Sequence of chain 1.A:
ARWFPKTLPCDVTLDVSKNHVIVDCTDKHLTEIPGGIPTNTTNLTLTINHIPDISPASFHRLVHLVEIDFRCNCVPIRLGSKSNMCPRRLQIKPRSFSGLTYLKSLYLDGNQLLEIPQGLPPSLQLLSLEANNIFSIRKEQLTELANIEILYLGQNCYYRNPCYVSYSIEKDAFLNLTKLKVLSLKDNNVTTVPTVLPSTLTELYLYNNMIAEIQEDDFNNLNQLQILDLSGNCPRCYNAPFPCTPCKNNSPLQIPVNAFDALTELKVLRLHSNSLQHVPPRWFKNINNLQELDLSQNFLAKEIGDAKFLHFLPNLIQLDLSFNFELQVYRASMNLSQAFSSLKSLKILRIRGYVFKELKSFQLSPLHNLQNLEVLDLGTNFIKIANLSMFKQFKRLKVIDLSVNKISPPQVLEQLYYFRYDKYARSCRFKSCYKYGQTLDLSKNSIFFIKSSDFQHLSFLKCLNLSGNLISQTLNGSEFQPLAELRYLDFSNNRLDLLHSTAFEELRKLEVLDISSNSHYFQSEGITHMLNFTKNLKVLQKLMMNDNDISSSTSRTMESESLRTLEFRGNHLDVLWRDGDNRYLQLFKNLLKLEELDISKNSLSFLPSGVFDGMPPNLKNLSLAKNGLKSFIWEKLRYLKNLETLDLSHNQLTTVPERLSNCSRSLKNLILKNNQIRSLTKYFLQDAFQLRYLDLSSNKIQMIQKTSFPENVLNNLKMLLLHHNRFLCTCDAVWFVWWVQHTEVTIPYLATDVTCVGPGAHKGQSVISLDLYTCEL

The protein below binds the small molecule below.
Small molecule (SMILES): Nc1nc(=O)c2ncn([C@@H]3O[C@H](CO)[C@H]4OP(=O)(O)O[C@H]43)c2[nH]1

Binding-site contacts:
Ligand atom O6 contacts residue TYR242 of chain 1.B at 3.7 Å.
Ligand atom N contacts residue LEU535 of chain 1.A at 3.7 Å.
Ligand atom N4 contacts residue LEU535 of chain 1.A at 3.8 Å.
Ligand atom N1 contacts residue THR510 of chain 1.A at 3.4 Å.
Ligand atom O5 contacts residue GLN332 of chain 1.B at 2.7 Å (h-bond).
Ligand atom O contacts residue THR510 of chain 1.A at 3.4 Å.
Ligand atom O2 contacts residue GLY562 of chain 1.A at 3.8 Å.
Ligand atom O2 contacts residue ILE563 of chain 1.A at 3.7 Å.
Ligand atom O contacts residue LYS410 of chain 1.B at 3.2 Å.
Ligand atom O1 contacts residue PHE386 of chain 1.B at 3.5 Å.
Ligand atom O5 contacts residue LEU331 of chain 1.B at 3.7 Å.
Ligand atom N1 contacts residue PHE386 of chain 1.B at 3.5 Å.
Ligand atom P contacts residue GLN332 of chain 1.B at 3.9 Å.
Ligand atom C3 contacts residue LEU535 of chain 1.A at 3.8 Å (hydrophobic).
Ligand atom C1 contacts residue PHE386 of chain 1.B at 3.8 Å (hydrophobic).
Ligand atom N contacts residue PHE386 of chain 1.B at 3.6 Å.
Ligand atom O2 contacts residue THR564 of chain 1.A at 3.2 Å (h-bond).
Ligand atom N4 contacts residue ILE563 of chain 1.A at 3.4 Å.
Ligand atom C9 contacts residue GLY562 of chain 1.A at 3.4 Å.
Ligand atom C6 contacts residue LEU535 of chain 1.A at 3.9 Å (hydrophobic).
Ligand atom C contacts residue PHE386 of chain 1.B at 3.5 Å (hydrophobic).
Ligand atom C3 contacts residue ASP533 of chain 1.A at 3.5 Å.
Ligand atom N4 contacts residue THR564 of chain 1.A at 3.7 Å.
Ligand atom C9 contacts residue THR564 of chain 1.A at 3.6 Å.
Ligand atom C2 contacts residue PHE386 of chain 1.B at 3.5 Å (hydrophobic).
Ligand atom C4 contacts residue TYR334 of chain 1.B at 3.7 Å (hydrophobic).
Ligand atom C7 contacts residue THR564 of chain 1.A at 3.7 Å.
Ligand atom N4 contacts residue ASP533 of chain 1.A at 2.8 Å (salt-bridge).
Ligand atom C2 contacts residue THR510 of chain 1.A at 3.6 Å.
Ligand atom O contacts residue ASP533 of chain 1.A at 3.5 Å (salt-bridge).
Ligand atom N1 contacts residue ASP533 of chain 1.A at 2.7 Å (salt-bridge).
Ligand atom C1 contacts residue LEU535 of chain 1.A at 3.8 Å (hydrophobic).
Ligand atom O5 contacts residue PHE329 of chain 1.B at 3.6 Å.
Ligand atom N3 contacts residue TYR334 of chain 1.B at 3.4 Å.
Ligand atom O4 contacts residue TYR242 of chain 1.B at 3.2 Å (h-bond).
Ligand atom O6 contacts residue GLN332 of chain 1.B at 3.2 Å (h-bond).
Ligand atom C2 contacts residue ASP533 of chain 1.A at 3.5 Å.
Ligand atom O2 contacts residue PHE386 of chain 1.B at 3.3 Å.
Ligand atom C3 contacts residue PHE386 of chain 1.B at 3.4 Å (hydrophobic).
Ligand atom O4 contacts residue THR564 of chain 1.A at 3.5 Å (h-bond).

Sequence of chain 1.B:
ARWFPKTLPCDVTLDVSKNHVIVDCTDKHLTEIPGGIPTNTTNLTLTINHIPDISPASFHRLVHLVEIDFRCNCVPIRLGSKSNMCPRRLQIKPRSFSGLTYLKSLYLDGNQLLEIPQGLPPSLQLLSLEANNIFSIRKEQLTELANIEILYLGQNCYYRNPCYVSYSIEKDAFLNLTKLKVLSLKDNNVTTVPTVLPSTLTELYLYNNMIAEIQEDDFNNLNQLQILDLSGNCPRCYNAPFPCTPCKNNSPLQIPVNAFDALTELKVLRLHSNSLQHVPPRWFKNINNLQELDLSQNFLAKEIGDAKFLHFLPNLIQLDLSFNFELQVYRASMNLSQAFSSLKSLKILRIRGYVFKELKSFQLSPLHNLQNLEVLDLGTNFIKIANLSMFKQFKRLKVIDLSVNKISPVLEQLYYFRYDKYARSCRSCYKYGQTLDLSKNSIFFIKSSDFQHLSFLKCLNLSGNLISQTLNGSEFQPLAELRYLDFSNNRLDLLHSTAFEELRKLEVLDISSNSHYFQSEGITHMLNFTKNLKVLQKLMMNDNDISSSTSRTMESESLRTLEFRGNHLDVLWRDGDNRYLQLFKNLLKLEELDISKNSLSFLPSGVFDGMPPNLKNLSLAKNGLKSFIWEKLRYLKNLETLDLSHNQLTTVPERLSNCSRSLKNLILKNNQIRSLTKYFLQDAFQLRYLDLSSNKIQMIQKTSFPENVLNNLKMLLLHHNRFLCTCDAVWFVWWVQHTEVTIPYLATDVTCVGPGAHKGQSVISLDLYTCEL